The protein below binds the small molecule below.
Small molecule (SMILES): C[C@@H]([C@H](N)C(=O)N[C@H](C(=O)O)[C@H]1O[C@@H](n2ccc(=O)[nH]c2=O)[C@H](O)[C@@H]1O)[C@H](O)c1ccc(O)cn1

Binding-site contacts:
Ligand atom N35 contacts residue THR744 of chain 1.A at 3.8 Å.
Ligand atom C03 contacts residue ASP602 of chain 1.A at 4.1 Å.
Ligand atom C09 contacts residue ALA677 of chain 1.A at 4.1 Å (hydrophobic).
Ligand atom O29 contacts residue LYS578 of chain 1.A at 3.4 Å.
Ligand atom O26 contacts residue TYR455 of chain 1.A at 4.0 Å.
Ligand atom N22 contacts residue TYR455 of chain 1.A at 3.9 Å.
Ligand atom O33 contacts residue ARG759 of chain 1.A at 3.6 Å.
Ligand atom O11 contacts residue ALA677 of chain 1.A at 3.6 Å.
Ligand atom O31 contacts residue ALA603 of chain 1.A at 3.7 Å.
Ligand atom O30 contacts residue MET454 of chain 1.A at 3.5 Å.
Ligand atom C07 contacts residue PRO675 of chain 1.A at 3.9 Å (hydrophobic).
Ligand atom O11 contacts residue THR744 of chain 1.A at 2.6 Å (h-bond).
Ligand atom O11 contacts residue ASP602 of chain 1.A at 3.8 Å.
Ligand atom O30 contacts residue GLU457 of chain 1.A at 2.5 Å (salt-bridge).
Ligand atom C03 contacts residue THR744 of chain 1.A at 3.8 Å.
Ligand atom C24 contacts residue TYR455 of chain 1.A at 3.8 Å (hydrophobic).
Ligand atom C23 contacts residue TYR455 of chain 1.A at 3.8 Å (hydrophobic).
Ligand atom C18 contacts residue GLU457 of chain 1.A at 3.7 Å.
Ligand atom O31 contacts residue GLU457 of chain 1.A at 4.0 Å.
Ligand atom C13 contacts residue ASP602 of chain 1.A at 3.4 Å.
Ligand atom C02 contacts residue ASP602 of chain 1.A at 3.2 Å.
Ligand atom O31 contacts residue THR453 of chain 1.A at 3.1 Å (h-bond).
Ligand atom O31 contacts residue ASP602 of chain 1.A at 3.6 Å.
Ligand atom N27 contacts residue LYS577 of chain 1.A at 3.8 Å.
Ligand atom C04 contacts residue ALA677 of chain 1.A at 4.0 Å (hydrophobic).
Ligand atom O10 contacts residue PRO675 of chain 1.A at 3.5 Å.
Ligand atom C19 contacts residue GLU457 of chain 1.A at 3.3 Å.
Ligand atom N15 contacts residue ASP602 of chain 1.A at 3.3 Å (salt-bridge).
Ligand atom C08 contacts residue PRO675 of chain 1.A at 4.0 Å (hydrophobic).
Ligand atom N35 contacts residue ASP745 of chain 1.A at 3.9 Å.
Ligand atom C08 contacts residue TRP760 of chain 1.A at 3.9 Å (hydrophobic).
Ligand atom C06 contacts residue TRP760 of chain 1.A at 3.8 Å (hydrophobic).
Ligand atom C07 contacts residue TRP760 of chain 1.A at 3.9 Å (hydrophobic).
Ligand atom C28 contacts residue LYS578 of chain 1.A at 3.9 Å.
Ligand atom O30 contacts residue TYR455 of chain 1.A at 3.0 Å (h-bond).
Ligand atom O26 contacts residue LYS577 of chain 1.A at 4.1 Å.
Ligand atom N27 contacts residue LYS578 of chain 1.A at 3.6 Å.
Ligand atom C09 contacts residue TRP760 of chain 1.A at 4.0 Å (hydrophobic).
Ligand atom C25 contacts residue TYR455 of chain 1.A at 4.0 Å (hydrophobic).
Ligand atom C12 contacts residue ASP602 of chain 1.A at 2.9 Å.

Sequence of chain 1.A:
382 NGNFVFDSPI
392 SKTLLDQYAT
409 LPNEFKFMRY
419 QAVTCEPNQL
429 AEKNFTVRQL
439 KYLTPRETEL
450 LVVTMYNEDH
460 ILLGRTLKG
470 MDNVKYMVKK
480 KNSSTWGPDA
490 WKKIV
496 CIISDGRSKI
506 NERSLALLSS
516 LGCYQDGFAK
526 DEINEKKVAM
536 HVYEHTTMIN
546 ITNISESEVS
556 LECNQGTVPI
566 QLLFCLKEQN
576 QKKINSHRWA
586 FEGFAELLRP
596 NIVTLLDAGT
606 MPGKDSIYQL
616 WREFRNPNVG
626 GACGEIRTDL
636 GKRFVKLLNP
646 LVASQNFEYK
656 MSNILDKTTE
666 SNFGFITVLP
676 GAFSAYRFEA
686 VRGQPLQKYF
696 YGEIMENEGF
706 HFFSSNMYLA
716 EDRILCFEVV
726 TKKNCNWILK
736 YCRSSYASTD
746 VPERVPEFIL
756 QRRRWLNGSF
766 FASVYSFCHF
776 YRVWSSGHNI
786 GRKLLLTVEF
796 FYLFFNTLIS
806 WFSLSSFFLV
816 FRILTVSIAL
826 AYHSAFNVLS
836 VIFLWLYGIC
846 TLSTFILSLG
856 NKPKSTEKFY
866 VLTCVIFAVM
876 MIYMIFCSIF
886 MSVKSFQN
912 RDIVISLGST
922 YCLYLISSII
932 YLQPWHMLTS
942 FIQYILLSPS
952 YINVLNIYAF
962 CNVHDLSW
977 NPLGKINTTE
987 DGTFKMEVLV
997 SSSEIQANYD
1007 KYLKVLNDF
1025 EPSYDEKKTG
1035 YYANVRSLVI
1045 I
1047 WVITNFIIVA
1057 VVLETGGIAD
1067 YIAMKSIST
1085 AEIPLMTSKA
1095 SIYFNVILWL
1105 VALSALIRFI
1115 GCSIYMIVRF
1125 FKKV